Binding-site contacts:
Ligand atom O contacts residue ZN1 of chain 1.C at 2.9 Å.
Ligand atom CD1 contacts residue LEU302 of chain 1.A at 4.0 Å (hydrophobic).
Ligand atom CD1 contacts residue ALA303 of chain 1.A at 3.3 Å (hydrophobic).
Ligand atom N contacts residue GLU305 of chain 1.A at 3.0 Å (salt-bridge).
Ligand atom O contacts residue HIS324 of chain 1.A at 3.8 Å.
Ligand atom CA contacts residue GLU305 of chain 1.A at 3.6 Å.
Ligand atom CA contacts residue ALA303 of chain 1.A at 3.5 Å (hydrophobic).
Ligand atom C contacts residue TYR398 of chain 1.A at 3.5 Å (hydrophobic).
Ligand atom N contacts residue LEU304 of chain 1.A at 3.8 Å.
Ligand atom CA contacts residue ZN1 of chain 1.C at 3.9 Å.
Ligand atom CZ contacts residue GLU167 of chain 1.A at 3.3 Å.
Ligand atom CA contacts residue GLU167 of chain 1.A at 4.0 Å.
Ligand atom N contacts residue GLU347 of chain 1.A at 3.2 Å (salt-bridge).
Ligand atom CB contacts residue ALA303 of chain 1.A at 3.9 Å (hydrophobic).
Ligand atom OH contacts residue ILE151 of chain 1.A at 2.9 Å.
Ligand atom OXT contacts residue GLU325 of chain 1.A at 3.4 Å (salt-bridge).
Ligand atom C contacts residue GLU347 of chain 1.A at 3.7 Å.
Ligand atom CA contacts residue TYR398 of chain 1.A at 4.0 Å (hydrophobic).
Ligand atom CG contacts residue GLU167 of chain 1.A at 3.8 Å.
Ligand atom OXT contacts residue HIS324 of chain 1.A at 3.2 Å (h-bond).
Ligand atom C contacts residue HIS324 of chain 1.A at 4.0 Å.
Ligand atom CB contacts residue TYR398 of chain 1.A at 3.5 Å (hydrophobic).
Ligand atom OXT contacts residue HIS328 of chain 1.A at 3.1 Å (h-bond).
Ligand atom OH contacts residue LEU165 of chain 1.A at 4.0 Å.
Ligand atom CA contacts residue GLU347 of chain 1.A at 4.0 Å.
Ligand atom O contacts residue GLU347 of chain 1.A at 3.6 Å.
Ligand atom CE2 contacts residue GLU167 of chain 1.A at 3.3 Å.
Ligand atom CZ contacts residue ILE151 of chain 1.A at 3.9 Å (hydrophobic).
Ligand atom N contacts residue GLU167 of chain 1.A at 2.8 Å (salt-bridge).
Ligand atom CD2 contacts residue GLU167 of chain 1.A at 3.4 Å.
Ligand atom C contacts residue GLU305 of chain 1.A at 3.9 Å.
Ligand atom C contacts residue ZN1 of chain 1.C at 2.7 Å.
Ligand atom CD2 contacts residue PHE393 of chain 1.A at 3.9 Å (hydrophobic).
Ligand atom C contacts residue GLU325 of chain 1.A at 3.9 Å.
Ligand atom OXT contacts residue GLU305 of chain 1.A at 3.3 Å (salt-bridge).
Ligand atom N contacts residue ZN1 of chain 1.C at 4.0 Å.
Ligand atom OH contacts residue GLU167 of chain 1.A at 2.5 Å (salt-bridge).
Ligand atom OXT contacts residue ZN1 of chain 1.C at 1.9 Å.
Ligand atom OXT contacts residue GLU347 of chain 1.A at 3.4 Å (salt-bridge).
Ligand atom O contacts residue TYR398 of chain 1.A at 2.7 Å (h-bond).

Sequence of chain 1.A:
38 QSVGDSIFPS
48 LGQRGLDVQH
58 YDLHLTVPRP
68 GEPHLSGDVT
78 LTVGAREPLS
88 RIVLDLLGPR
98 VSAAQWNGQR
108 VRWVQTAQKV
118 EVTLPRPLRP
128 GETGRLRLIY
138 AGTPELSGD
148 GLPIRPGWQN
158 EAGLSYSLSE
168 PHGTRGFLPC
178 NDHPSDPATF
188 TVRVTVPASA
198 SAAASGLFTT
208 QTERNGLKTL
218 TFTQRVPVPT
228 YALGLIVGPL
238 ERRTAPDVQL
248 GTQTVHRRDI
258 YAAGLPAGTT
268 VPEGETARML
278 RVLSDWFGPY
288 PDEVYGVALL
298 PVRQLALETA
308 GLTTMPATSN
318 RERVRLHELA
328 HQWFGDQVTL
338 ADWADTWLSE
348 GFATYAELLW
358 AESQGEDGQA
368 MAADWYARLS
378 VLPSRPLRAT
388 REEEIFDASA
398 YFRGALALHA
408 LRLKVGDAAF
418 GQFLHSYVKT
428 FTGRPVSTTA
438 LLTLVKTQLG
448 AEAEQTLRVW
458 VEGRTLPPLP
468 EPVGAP

The small molecule below binds the protein below.
Small molecule (SMILES): N[C@@H](Cc1ccc(O)cc1)C(=O)O